A protein and the small-molecule ligand that binds it are described below.
Small molecule (SMILES): O=C(O)[C@@H]1CCCN1

Binding-site contacts:
Ligand atom N contacts residue NA1 of chain 1.L at 3.2 Å (h-bond).
Ligand atom CD contacts residue LEU249 of chain 1.B at 3.8 Å (hydrophobic).
Ligand atom N contacts residue GLU407 of chain 1.B at 3.6 Å.
Ligand atom N contacts residue GLY1 of chain 1.M at 1.4 Å.
Ligand atom OXT contacts residue ARG393 of chain 1.B at 2.9 Å (salt-bridge).
Ligand atom CG contacts residue GLY1 of chain 1.M at 3.6 Å.
Ligand atom CD contacts residue HIS250 of chain 1.B at 3.7 Å.
Ligand atom O contacts residue ARG393 of chain 1.B at 2.9 Å (salt-bridge).
Ligand atom OXT contacts residue GLY1 of chain 1.M at 3.2 Å.
Ligand atom OXT contacts residue HIS250 of chain 1.B at 2.9 Å (h-bond).
Ligand atom CD contacts residue GLY1 of chain 1.M at 2.5 Å.
Ligand atom CG contacts residue HIS361 of chain 1.B at 4.1 Å.
Ligand atom C contacts residue HIS250 of chain 1.B at 3.9 Å.
Ligand atom N contacts residue MN1 of chain 1.K at 3.9 Å.
Ligand atom O contacts residue HIS365 of chain 1.B at 4.2 Å.
Ligand atom CA contacts residue GLU407 of chain 1.B at 3.5 Å.
Ligand atom CD contacts residue ASN271 of chain 1.B at 3.8 Å.
Ligand atom CG contacts residue ARG445 of chain 1.B at 3.6 Å.
Ligand atom C contacts residue ARG393 of chain 1.B at 3.6 Å.
Ligand atom CB contacts residue HIS361 of chain 1.B at 3.6 Å.
Ligand atom CD contacts residue NA1 of chain 1.L at 3.5 Å.
Ligand atom CD contacts residue GLU407 of chain 1.B at 3.8 Å.
Ligand atom CG contacts residue GLU407 of chain 1.B at 3.5 Å.
Ligand atom CD contacts residue ARG445 of chain 1.B at 3.6 Å.
Ligand atom CA contacts residue NA1 of chain 1.L at 4.0 Å.
Ligand atom CB contacts residue TRP102 of chain 1.A at 4.2 Å (hydrophobic).
Ligand atom CA contacts residue GLY1 of chain 1.M at 2.5 Å.
Ligand atom CA contacts residue HIS250 of chain 1.B at 4.2 Å.
Ligand atom C contacts residue TRP102 of chain 1.A at 4.2 Å (hydrophobic).
Ligand atom O contacts residue GLY1 of chain 1.M at 3.8 Å.
Ligand atom C contacts residue HIS372 of chain 1.B at 3.7 Å.
Ligand atom O contacts residue HIS372 of chain 1.B at 4.0 Å.
Ligand atom OXT contacts residue HIS372 of chain 1.B at 3.3 Å.
Ligand atom CG contacts residue NA1 of chain 1.L at 4.2 Å.
Ligand atom C contacts residue GLY1 of chain 1.M at 3.1 Å.
Ligand atom OXT contacts residue TRP102 of chain 1.A at 3.7 Å.
Ligand atom CB contacts residue GLU407 of chain 1.B at 3.8 Å.
Ligand atom CB contacts residue GLY1 of chain 1.M at 3.7 Å.
Ligand atom CA contacts residue MN1 of chain 1.K at 4.2 Å.
Ligand atom N contacts residue HIS250 of chain 1.B at 3.7 Å.

Sequence of chain 1.A:
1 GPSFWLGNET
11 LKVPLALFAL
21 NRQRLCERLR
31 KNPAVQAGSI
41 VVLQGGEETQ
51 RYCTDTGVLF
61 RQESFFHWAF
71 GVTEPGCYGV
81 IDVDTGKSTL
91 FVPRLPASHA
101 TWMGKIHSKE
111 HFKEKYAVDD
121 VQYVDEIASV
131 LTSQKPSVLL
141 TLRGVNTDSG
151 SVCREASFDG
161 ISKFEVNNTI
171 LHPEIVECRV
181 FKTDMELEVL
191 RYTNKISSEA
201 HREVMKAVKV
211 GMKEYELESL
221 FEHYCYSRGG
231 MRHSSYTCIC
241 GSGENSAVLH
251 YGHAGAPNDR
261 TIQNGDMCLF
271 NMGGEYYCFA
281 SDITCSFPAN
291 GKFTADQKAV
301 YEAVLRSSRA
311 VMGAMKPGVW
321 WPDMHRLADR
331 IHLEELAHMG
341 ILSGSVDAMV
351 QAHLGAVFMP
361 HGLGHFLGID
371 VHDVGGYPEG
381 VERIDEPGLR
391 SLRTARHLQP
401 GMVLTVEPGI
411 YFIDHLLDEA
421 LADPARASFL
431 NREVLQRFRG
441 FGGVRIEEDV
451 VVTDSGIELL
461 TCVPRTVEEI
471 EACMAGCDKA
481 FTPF

Sequence of chain 1.B:
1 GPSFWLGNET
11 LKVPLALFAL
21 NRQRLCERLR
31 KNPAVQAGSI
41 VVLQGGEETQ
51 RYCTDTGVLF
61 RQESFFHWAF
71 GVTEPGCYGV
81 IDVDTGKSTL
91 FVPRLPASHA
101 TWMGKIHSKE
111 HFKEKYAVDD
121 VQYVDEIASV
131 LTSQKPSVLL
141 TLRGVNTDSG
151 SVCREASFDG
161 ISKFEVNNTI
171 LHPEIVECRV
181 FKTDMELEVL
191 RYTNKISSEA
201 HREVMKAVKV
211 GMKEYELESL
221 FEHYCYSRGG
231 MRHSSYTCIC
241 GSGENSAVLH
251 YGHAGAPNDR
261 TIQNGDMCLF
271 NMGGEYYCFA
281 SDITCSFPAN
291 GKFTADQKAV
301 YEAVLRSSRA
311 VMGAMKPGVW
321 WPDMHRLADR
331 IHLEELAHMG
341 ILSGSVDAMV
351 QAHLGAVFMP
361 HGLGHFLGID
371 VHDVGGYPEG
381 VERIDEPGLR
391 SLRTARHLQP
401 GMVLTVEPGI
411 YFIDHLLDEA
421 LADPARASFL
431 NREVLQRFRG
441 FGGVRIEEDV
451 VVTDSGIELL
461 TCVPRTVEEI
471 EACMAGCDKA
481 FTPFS